Binding-site contacts:
Ligand atom CD contacts residue PHE130 of chain 1.R at 3.7 Å (hydrophobic).
Ligand atom CA contacts residue PHE78 of chain 1.R at 3.6 Å (hydrophobic).
Ligand atom C contacts residue OCA1 of chain 1.VB at 3.2 Å.
Ligand atom C contacts residue PHE100 of chain 1.Q at 3.8 Å (hydrophobic).
Ligand atom F2 contacts residue VAL62 of chain 1.Q at 3.7 Å.
Ligand atom O contacts residue TYR80 of chain 1.R at 2.4 Å (h-bond).
Ligand atom CA contacts residue PHE100 of chain 1.Q at 3.6 Å (hydrophobic).
Ligand atom F2 contacts residue LEU110 of chain 1.R at 3.5 Å.
Ligand atom CB contacts residue TYR80 of chain 1.R at 3.8 Å (hydrophobic).
Ligand atom CD2 contacts residue TYR80 of chain 1.R at 3.6 Å (hydrophobic).
Ligand atom CB contacts residue OCA1 of chain 1.VB at 3.8 Å.
Ligand atom N contacts residue TYR80 of chain 1.R at 3.0 Å (h-bond).
Ligand atom CB contacts residue PHE130 of chain 1.R at 3.6 Å (hydrophobic).
Ligand atom CG contacts residue LEU108 of chain 1.R at 3.8 Å (hydrophobic).
Ligand atom CB contacts residue LEU108 of chain 1.R at 3.6 Å (hydrophobic).
Ligand atom CB contacts residue PHE78 of chain 1.R at 3.4 Å (hydrophobic).
Ligand atom CE contacts residue GLU44 of chain 1.R at 3.2 Å.
Ligand atom CD contacts residue OCA1 of chain 1.VB at 3.8 Å.
Ligand atom CB contacts residue LEU209 of chain 1.R at 3.6 Å (hydrophobic).
Ligand atom CA contacts residue PHE78 of chain 1.R at 3.6 Å (hydrophobic).
Ligand atom F1 contacts residue ASP96 of chain 1.Q at 3.6 Å.
Ligand atom CE contacts residue LEU209 of chain 1.R at 3.5 Å (hydrophobic).
Ligand atom CZ contacts residue THR97 of chain 1.Q at 3.5 Å.
Ligand atom CD2 contacts residue LEU108 of chain 1.R at 3.8 Å (hydrophobic).
Ligand atom F1 contacts residue LEU132 of chain 1.R at 3.7 Å.
Ligand atom CG2 contacts residue OCA1 of chain 1.VB at 3.6 Å.
Ligand atom F1 contacts residue PHE100 of chain 1.Q at 3.3 Å.
Ligand atom F2 contacts residue TYR80 of chain 1.R at 3.7 Å.
Ligand atom F1 contacts residue THR97 of chain 1.Q at 3.2 Å.
Ligand atom CE1 contacts residue LEU132 of chain 1.R at 3.8 Å (hydrophobic).
Ligand atom CD contacts residue TYR80 of chain 1.R at 3.6 Å (hydrophobic).
Ligand atom CD1 contacts residue PHE100 of chain 1.Q at 3.6 Å (hydrophobic).
Ligand atom C contacts residue PHE78 of chain 1.R at 3.6 Å (hydrophobic).
Ligand atom CZ contacts residue LEU132 of chain 1.R at 3.7 Å (hydrophobic).
Ligand atom CD1 contacts residue LEU132 of chain 1.R at 3.8 Å (hydrophobic).
Ligand atom C contacts residue TYR80 of chain 1.R at 3.5 Å (hydrophobic).
Ligand atom CA contacts residue OCA1 of chain 1.VB at 2.6 Å.
Ligand atom F2 contacts residue LEU66 of chain 1.Q at 3.7 Å.
Ligand atom N contacts residue OCA1 of chain 1.VB at 1.5 Å.
Ligand atom N contacts residue OCA1 of chain 1.VB at 2.8 Å (h-bond).

Sequence of chain 1.Q:
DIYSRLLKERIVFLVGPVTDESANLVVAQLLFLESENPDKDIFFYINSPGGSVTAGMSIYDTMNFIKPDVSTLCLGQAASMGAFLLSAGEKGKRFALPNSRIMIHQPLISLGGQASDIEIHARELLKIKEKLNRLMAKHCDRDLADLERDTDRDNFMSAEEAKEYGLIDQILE

Sequence of chain 1.R:
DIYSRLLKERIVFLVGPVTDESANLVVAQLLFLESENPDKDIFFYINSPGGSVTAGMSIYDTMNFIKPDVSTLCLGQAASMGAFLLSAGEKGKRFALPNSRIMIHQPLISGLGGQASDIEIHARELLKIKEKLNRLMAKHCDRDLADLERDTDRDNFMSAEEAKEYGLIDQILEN

A small-molecule ligand and the protein it binds are described below.
Small molecule (SMILES): C[C@@H]1C[C@H]2C(=O)O[C@@H](C)[C@H](NC(=O)[C@@H](N)Cc3cc(F)cc(F)c3)C(=O)N3CCC[C@H]3C(=O)N3CCCC[C@H]3C(=O)N[C@@H](C)C(=O)N2C1